Sequence of chain 1.H:
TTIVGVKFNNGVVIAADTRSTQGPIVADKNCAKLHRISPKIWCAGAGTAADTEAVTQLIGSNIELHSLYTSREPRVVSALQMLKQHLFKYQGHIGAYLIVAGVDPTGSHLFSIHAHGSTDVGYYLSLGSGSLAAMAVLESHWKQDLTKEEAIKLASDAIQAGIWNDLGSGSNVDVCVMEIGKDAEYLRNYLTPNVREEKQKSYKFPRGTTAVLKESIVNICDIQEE

This small molecule binds to this protein.
Small molecule (SMILES): CC(C)C[C@H](NC(=O)[C@H](CCc1ccccc1)NC(=O)CN1CCOCC1)C(=O)N[C@@H](Cc1ccccc1)C(=O)N[C@@H](CC(C)C)[C@@H](O)[C@H](C)CO

Binding-site contacts:
Ligand atom O60 contacts residue THR1 of chain 1.N at 3.3 Å (h-bond).
Ligand atom C23 contacts residue THR21 of chain 1.N at 3.3 Å.
Ligand atom N30 contacts residue THR21 of chain 1.N at 3.1 Å (h-bond).
Ligand atom C51 contacts residue THR1 of chain 1.N at 1.5 Å.
Ligand atom C39 contacts residue GLY47 of chain 1.N at 3.6 Å.
Ligand atom O21 contacts residue THR21 of chain 1.N at 3.7 Å.
Ligand atom C59 contacts residue SER129 of chain 1.N at 3.5 Å.
Ligand atom O40 contacts residue THR20 of chain 1.N at 3.1 Å (h-bond).
Ligand atom O21 contacts residue THR22 of chain 1.N at 3.5 Å.
Ligand atom C59 contacts residue THR1 of chain 1.N at 2.5 Å.
Ligand atom C13 contacts residue HIS116 of chain 1.H at 3.7 Å.
Ligand atom C27 contacts residue ALA27 of chain 1.N at 3.8 Å (hydrophobic).
Ligand atom O48 contacts residue THR1 of chain 1.N at 2.2 Å (h-bond).
Ligand atom O29 contacts residue ALA49 of chain 1.N at 3.2 Å (h-bond).
Ligand atom C24 contacts residue THR20 of chain 1.N at 3.6 Å.
Ligand atom C47 contacts residue THR1 of chain 1.N at 1.4 Å.
Ligand atom C34 contacts residue GLY47 of chain 1.N at 3.4 Å.
Ligand atom O9 contacts residue THR22 of chain 1.N at 3.6 Å.
Ligand atom C28 contacts residue THR21 of chain 1.N at 3.7 Å.
Ligand atom C42 contacts residue LYS33 of chain 1.N at 3.9 Å.
Ligand atom C26 contacts residue SER118 of chain 1.H at 3.4 Å.
Ligand atom C45 contacts residue ARG45 of chain 1.N at 3.6 Å.
Ligand atom O40 contacts residue THR21 of chain 1.N at 3.2 Å (h-bond).
Ligand atom C35 contacts residue SER48 of chain 1.N at 3.8 Å.
Ligand atom C27 contacts residue THR22 of chain 1.N at 3.2 Å.
Ligand atom C46 contacts residue THR20 of chain 1.N at 3.4 Å.
Ligand atom C43 contacts residue THR1 of chain 1.N at 2.7 Å.
Ligand atom O48 contacts residue SER46 of chain 1.N at 3.5 Å.
Ligand atom C26 contacts residue HIS114 of chain 1.H at 3.5 Å.
Ligand atom N4 contacts residue THR22 of chain 1.N at 3.5 Å.
Ligand atom C58 contacts residue THR1 of chain 1.N at 2.5 Å.
Ligand atom O48 contacts residue GLY47 of chain 1.N at 3.0 Å (h-bond).
Ligand atom C31 contacts residue GLY47 of chain 1.N at 3.4 Å.
Ligand atom N41 contacts residue THR1 of chain 1.N at 3.6 Å.
Ligand atom C42 contacts residue THR1 of chain 1.N at 2.3 Å.
Ligand atom C34 contacts residue SER48 of chain 1.N at 3.7 Å.
Ligand atom N41 contacts residue GLY47 of chain 1.N at 3.0 Å (h-bond).
Ligand atom C44 contacts residue THR1 of chain 1.N at 3.8 Å.
Ligand atom C43 contacts residue GLY47 of chain 1.N at 3.6 Å.
Ligand atom C58 contacts residue SER168 of chain 1.N at 3.5 Å.

Sequence of chain 1.N:
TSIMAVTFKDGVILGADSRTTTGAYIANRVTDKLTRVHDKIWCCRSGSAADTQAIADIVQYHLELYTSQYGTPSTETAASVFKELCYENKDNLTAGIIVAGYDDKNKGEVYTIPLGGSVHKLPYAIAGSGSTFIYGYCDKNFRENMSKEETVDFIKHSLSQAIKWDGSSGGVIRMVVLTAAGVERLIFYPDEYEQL